Binding-site contacts:
Ligand atom OAL contacts residue HIS56 of chain 1.B at 3.9 Å.
Ligand atom OE1 contacts residue TYR101 of chain 1.B at 2.8 Å (h-bond).
Ligand atom O contacts residue PRO51 of chain 1.B at 3.5 Å.
Ligand atom CG contacts residue TRP79 of chain 1.B at 3.8 Å (hydrophobic).
Ligand atom CA contacts residue TRP79 of chain 1.B at 3.7 Å (hydrophobic).
Ligand atom OAS contacts residue HIS96 of chain 1.B at 3.7 Å.
Ligand atom CD contacts residue TRP79 of chain 1.B at 3.4 Å (hydrophobic).
Ligand atom O contacts residue TRP79 of chain 1.B at 3.5 Å.
Ligand atom CAK contacts residue ASN50 of chain 1.B at 3.8 Å.
Ligand atom C contacts residue TRP79 of chain 1.B at 3.5 Å (hydrophobic).
Ligand atom NE2 contacts residue PHE77 of chain 1.B at 2.8 Å (h-bond).
Ligand atom O contacts residue PHE77 of chain 1.B at 3.6 Å (h-bond).
Ligand atom OAL contacts residue TRP79 of chain 1.B at 3.8 Å.
Ligand atom CAR contacts residue ASN50 of chain 1.B at 3.4 Å.
Ligand atom OAT contacts residue ASN50 of chain 1.B at 2.8 Å (h-bond).
Ligand atom NE2 contacts residue TRP79 of chain 1.B at 3.4 Å.
Ligand atom CAM contacts residue PRO51 of chain 1.B at 3.8 Å (hydrophobic).
Ligand atom CB contacts residue TRP85 of chain 1.B at 3.6 Å (hydrophobic).
Ligand atom OAT contacts residue HIS56 of chain 1.B at 2.6 Å (h-bond).
Ligand atom CG contacts residue TRP85 of chain 1.B at 3.7 Å (hydrophobic).
Ligand atom OAL contacts residue TRP99 of chain 1.B at 3.6 Å.
Ligand atom OE1 contacts residue SER78 of chain 1.B at 3.4 Å.
Ligand atom OE1 contacts residue PHE77 of chain 1.B at 3.6 Å.
Ligand atom CAQ contacts residue ASN50 of chain 1.B at 3.3 Å.
Ligand atom CAP contacts residue ASN50 of chain 1.B at 3.3 Å.
Ligand atom C contacts residue PHE77 of chain 1.B at 3.6 Å (hydrophobic).
Ligand atom CAO contacts residue HIS52 of chain 1.B at 3.8 Å.
Ligand atom OAL contacts residue ASN50 of chain 1.B at 3.2 Å.
Ligand atom OAS contacts residue HIS56 of chain 1.B at 3.7 Å.
Ligand atom CD contacts residue TRP85 of chain 1.B at 3.8 Å (hydrophobic).
Ligand atom CB contacts residue TRP99 of chain 1.B at 3.4 Å (hydrophobic).
Ligand atom OE1 contacts residue TRP79 of chain 1.B at 3.0 Å (h-bond).
Ligand atom CG contacts residue TRP99 of chain 1.B at 3.8 Å (hydrophobic).
Ligand atom CG contacts residue TYR101 of chain 1.B at 3.4 Å (hydrophobic).
Ligand atom OE1 contacts residue TRP85 of chain 1.B at 3.8 Å.
Ligand atom CD contacts residue TYR101 of chain 1.B at 3.4 Å (hydrophobic).
Ligand atom OAS contacts residue TRP99 of chain 1.B at 3.4 Å.
Ligand atom CD contacts residue PHE77 of chain 1.B at 3.6 Å (hydrophobic).
Ligand atom CAR contacts residue HIS56 of chain 1.B at 3.5 Å.
Ligand atom CAJ contacts residue ASN50 of chain 1.B at 3.5 Å.

The protein below binds the small molecule below.
Small molecule (SMILES): O=C1CC[C@H](NC(=O)c2ccccc2C(=O)O)C(=O)N1

Sequence of chain 1.B:
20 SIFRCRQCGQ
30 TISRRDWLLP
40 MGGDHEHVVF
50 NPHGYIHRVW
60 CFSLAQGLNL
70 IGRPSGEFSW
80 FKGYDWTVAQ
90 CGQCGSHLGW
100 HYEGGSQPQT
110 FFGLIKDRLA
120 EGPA